This protein binds this small molecule.
Small molecule (SMILES): CC(=O)N[C@H]1[C@H](O[C@H]2[C@H](O)[C@@H](NC(C)=O)CO[C@@H]2CO)O[C@H](CO)[C@@H](O)[C@@H]1O

Binding-site contacts:
Ligand atom C5 contacts residue ASN631 of chain 1.C at 3.7 Å.
Ligand atom O7 contacts residue ASN631 of chain 1.C at 4.1 Å.
Ligand atom N2 contacts residue ASN631 of chain 1.C at 2.9 Å (h-bond).
Ligand atom C4 contacts residue ASN631 of chain 1.C at 4.2 Å.
Ligand atom C7 contacts residue ASN631 of chain 1.C at 3.7 Å.
Ligand atom C3 contacts residue ASN631 of chain 1.C at 3.8 Å.
Ligand atom C2 contacts residue ASN631 of chain 1.C at 2.4 Å.
Ligand atom O5 contacts residue ASN631 of chain 1.C at 2.4 Å (h-bond).
Ligand atom C1 contacts residue ASN631 of chain 1.C at 1.4 Å.

Sequence of chain 1.C:
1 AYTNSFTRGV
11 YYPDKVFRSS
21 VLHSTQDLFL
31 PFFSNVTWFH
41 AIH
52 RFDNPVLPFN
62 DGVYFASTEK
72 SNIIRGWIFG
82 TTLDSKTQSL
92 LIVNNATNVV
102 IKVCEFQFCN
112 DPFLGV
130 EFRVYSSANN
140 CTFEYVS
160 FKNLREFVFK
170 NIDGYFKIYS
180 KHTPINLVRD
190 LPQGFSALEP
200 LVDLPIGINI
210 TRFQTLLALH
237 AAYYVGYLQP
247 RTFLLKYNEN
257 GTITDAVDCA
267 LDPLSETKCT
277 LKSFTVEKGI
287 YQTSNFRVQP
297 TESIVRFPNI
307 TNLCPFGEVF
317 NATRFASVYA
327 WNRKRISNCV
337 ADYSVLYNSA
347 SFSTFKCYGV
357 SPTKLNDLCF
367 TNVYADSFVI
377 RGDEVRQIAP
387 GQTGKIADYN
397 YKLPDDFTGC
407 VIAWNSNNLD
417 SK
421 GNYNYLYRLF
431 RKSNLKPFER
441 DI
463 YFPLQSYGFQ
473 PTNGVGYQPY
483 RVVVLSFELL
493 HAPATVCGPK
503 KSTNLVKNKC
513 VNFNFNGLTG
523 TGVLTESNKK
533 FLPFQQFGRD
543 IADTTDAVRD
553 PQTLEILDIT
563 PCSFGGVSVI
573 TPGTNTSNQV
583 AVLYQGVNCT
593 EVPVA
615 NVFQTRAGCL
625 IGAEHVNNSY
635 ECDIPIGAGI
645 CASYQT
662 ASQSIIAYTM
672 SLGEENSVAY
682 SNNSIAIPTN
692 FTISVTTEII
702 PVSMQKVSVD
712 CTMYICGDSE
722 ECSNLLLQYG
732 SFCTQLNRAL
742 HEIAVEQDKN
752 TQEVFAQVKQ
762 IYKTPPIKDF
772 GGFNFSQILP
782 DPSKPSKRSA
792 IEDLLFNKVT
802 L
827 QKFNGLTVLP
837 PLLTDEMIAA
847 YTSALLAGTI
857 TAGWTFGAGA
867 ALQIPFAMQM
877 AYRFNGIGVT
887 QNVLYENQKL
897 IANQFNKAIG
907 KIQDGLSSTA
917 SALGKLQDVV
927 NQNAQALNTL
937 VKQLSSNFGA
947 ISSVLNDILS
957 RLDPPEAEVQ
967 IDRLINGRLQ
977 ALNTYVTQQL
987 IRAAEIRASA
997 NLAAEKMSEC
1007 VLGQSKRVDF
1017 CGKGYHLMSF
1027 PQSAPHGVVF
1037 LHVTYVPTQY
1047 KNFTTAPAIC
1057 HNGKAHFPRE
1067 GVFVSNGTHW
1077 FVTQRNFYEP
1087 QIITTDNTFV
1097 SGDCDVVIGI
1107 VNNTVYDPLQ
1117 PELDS